Binding-site contacts:
Ligand atom O4 contacts residue CA1 of chain 4.D at 2.3 Å.
Ligand atom C6 contacts residue SER22 of chain 4.A at 3.4 Å.
Ligand atom O4 contacts residue ASP99 of chain 4.A at 2.9 Å (salt-bridge).
Ligand atom C1 contacts residue SER23 of chain 4.A at 4.2 Å.
Ligand atom C3 contacts residue CA1 of chain 4.E at 3.4 Å.
Ligand atom O5 contacts residue CA1 of chain 4.D at 2.7 Å.
Ligand atom O4 contacts residue ASP104 of chain 4.A at 3.1 Å (salt-bridge).
Ligand atom O5 contacts residue GLU95 of chain 4.A at 3.4 Å (salt-bridge).
Ligand atom O4 contacts residue ASP101 of chain 4.A at 2.5 Å (salt-bridge).
Ligand atom O02 contacts residue ASN21 of chain 4.A at 3.3 Å (h-bond).
Ligand atom C4 contacts residue ASP99 of chain 4.A at 3.5 Å.
Ligand atom C4 contacts residue CA1 of chain 4.D at 3.2 Å.
Ligand atom O02 contacts residue GLY114 of chain 1.A at 2.2 Å (h-bond).
Ligand atom O5 contacts residue ASP99 of chain 4.A at 4.0 Å.
Ligand atom C6 contacts residue ASP96 of chain 4.A at 4.0 Å.
Ligand atom C2 contacts residue GLY114 of chain 1.A at 4.1 Å.
Ligand atom C3 contacts residue ASP99 of chain 4.A at 3.9 Å.
Ligand atom O4 contacts residue CA1 of chain 4.E at 2.5 Å.
Ligand atom O5 contacts residue ASP104 of chain 4.A at 3.2 Å (salt-bridge).
Ligand atom C5 contacts residue ASP96 of chain 4.A at 3.5 Å.
Ligand atom C1 contacts residue GLY114 of chain 1.A at 3.5 Å.
Ligand atom O02 contacts residue ASP101 of chain 4.A at 3.9 Å.
Ligand atom O5 contacts residue SER22 of chain 4.A at 4.2 Å.
Ligand atom O6 contacts residue SER23 of chain 4.A at 3.5 Å (h-bond).
Ligand atom C8 contacts residue SER23 of chain 4.A at 4.0 Å.
Ligand atom C5 contacts residue SER22 of chain 4.A at 3.7 Å.
Ligand atom C5 contacts residue CA1 of chain 4.E at 3.7 Å.
Ligand atom O02 contacts residue ASP104 of chain 4.A at 4.0 Å.
Ligand atom C3 contacts residue ASP101 of chain 4.A at 4.2 Å.
Ligand atom O02 contacts residue CA1 of chain 4.E at 2.4 Å.
Ligand atom C4 contacts residue ASP104 of chain 4.A at 3.8 Å.
Ligand atom O5 contacts residue GLY97 of chain 4.A at 3.5 Å (h-bond).
Ligand atom C5 contacts residue ASP104 of chain 4.A at 3.3 Å.
Ligand atom C5 contacts residue CA1 of chain 4.D at 3.3 Å.
Ligand atom C4 contacts residue CA1 of chain 4.E at 3.3 Å.
Ligand atom C3 contacts residue GLY114 of chain 1.A at 3.5 Å.
Ligand atom O6 contacts residue SER22 of chain 4.A at 3.6 Å.
Ligand atom O07 contacts residue GLY97 of chain 4.A at 3.7 Å.
Ligand atom O5 contacts residue ASP96 of chain 4.A at 2.6 Å (salt-bridge).
Ligand atom C4 contacts residue ASP101 of chain 4.A at 3.8 Å.

Sequence of chain 4.A:
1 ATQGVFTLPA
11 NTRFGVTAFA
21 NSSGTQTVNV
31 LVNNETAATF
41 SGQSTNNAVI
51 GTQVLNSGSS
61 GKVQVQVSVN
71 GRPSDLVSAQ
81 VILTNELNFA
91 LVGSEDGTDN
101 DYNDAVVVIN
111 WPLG

Sequence of chain 1.A:
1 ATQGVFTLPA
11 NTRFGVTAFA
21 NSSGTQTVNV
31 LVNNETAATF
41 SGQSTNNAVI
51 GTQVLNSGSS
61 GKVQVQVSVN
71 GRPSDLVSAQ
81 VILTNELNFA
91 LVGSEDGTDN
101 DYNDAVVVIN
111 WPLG

This protein binds this small molecule.
Small molecule (SMILES): C[C@@H]1O[C@@H](CCO[PH](=O)O)[C@@H](O)[C@H](O)[C@@H]1O